A small-molecule ligand and the protein it binds are described below.
Small molecule (SMILES): CC(C)(O)c1cn(-c2ccc(-c3cc(F)c(CO)c(S(C)(=O)=O)c3)cc2F)c(C(C)(C)c2c(Cl)cccc2Cl)n1

Binding-site contacts:
Ligand atom O2 contacts residue SER81 of chain 1.A at 3.7 Å.
Ligand atom O2 contacts residue ILE80 of chain 1.A at 3.8 Å.
Ligand atom C1 contacts residue PHE132 of chain 1.A at 3.6 Å (hydrophobic).
Ligand atom C22 contacts residue SER81 of chain 1.A at 3.7 Å.
Ligand atom C2 contacts residue THR119 of chain 1.A at 3.3 Å.
Ligand atom C9 contacts residue SER81 of chain 1.A at 3.5 Å.
Ligand atom C29 contacts residue ILE156 of chain 1.A at 3.8 Å (hydrophobic).
Ligand atom F1 contacts residue GLU118 of chain 1.A at 3.0 Å.
Ligand atom O1 contacts residue ARG122 of chain 1.A at 3.0 Å (salt-bridge).
Ligand atom O1 contacts residue PHE132 of chain 1.A at 3.6 Å.
Ligand atom C10 contacts residue SER81 of chain 1.A at 3.7 Å.
Ligand atom C25 contacts residue LEU133 of chain 1.A at 3.8 Å (hydrophobic).
Ligand atom CL1 contacts residue LEU148 of chain 1.A at 3.6 Å.
Ligand atom O4 contacts residue GLU84 of chain 1.A at 3.3 Å (salt-bridge).
Ligand atom O1 contacts residue LEU133 of chain 1.A at 3.1 Å (h-bond).
Ligand atom F2 contacts residue PHE74 of chain 1.A at 3.3 Å.
Ligand atom C8 contacts residue PHE132 of chain 1.A at 3.8 Å (hydrophobic).
Ligand atom C10 contacts residue PHE132 of chain 1.A at 3.5 Å (hydrophobic).
Ligand atom C29 contacts residue PHE152 of chain 1.A at 3.8 Å (hydrophobic).
Ligand atom CL2 contacts residue MET115 of chain 1.A at 3.7 Å.
Ligand atom O2 contacts residue GLU84 of chain 1.A at 3.5 Å (salt-bridge).
Ligand atom C25 contacts residue LEU77 of chain 1.A at 3.0 Å (hydrophobic).
Ligand atom C23 contacts residue SER81 of chain 1.A at 3.8 Å.
Ligand atom C25 contacts residue PHE132 of chain 1.A at 3.0 Å (hydrophobic).
Ligand atom C8 contacts residue THR119 of chain 1.A at 3.8 Å.
Ligand atom C7 contacts residue PHE132 of chain 1.A at 3.6 Å (hydrophobic).
Ligand atom F1 contacts residue MET115 of chain 1.A at 3.5 Å.
Ligand atom C19 contacts residue THR75 of chain 1.A at 3.8 Å.
Ligand atom C26 contacts residue PHE132 of chain 1.A at 3.5 Å (hydrophobic).
Ligand atom C1 contacts residue THR119 of chain 1.A at 3.5 Å.
Ligand atom O2 contacts residue LEU77 of chain 1.A at 3.4 Å (h-bond).
Ligand atom C8 contacts residue SER81 of chain 1.A at 3.6 Å.
Ligand atom C11 contacts residue ALA78 of chain 1.A at 3.7 Å (hydrophobic).
Ligand atom C4 contacts residue ILE156 of chain 1.A at 3.8 Å (hydrophobic).
Ligand atom C24 contacts residue ARG122 of chain 1.A at 3.2 Å.
Ligand atom C22 contacts residue PHE132 of chain 1.A at 3.5 Å (hydrophobic).
Ligand atom C15 contacts residue ALA78 of chain 1.A at 3.5 Å (hydrophobic).
Ligand atom O4 contacts residue ARG122 of chain 1.A at 3.8 Å.
Ligand atom C17 contacts residue PHE74 of chain 1.A at 3.6 Å (hydrophobic).
Ligand atom C10 contacts residue LEU77 of chain 1.A at 3.6 Å (hydrophobic).

Sequence of chain 1.A:
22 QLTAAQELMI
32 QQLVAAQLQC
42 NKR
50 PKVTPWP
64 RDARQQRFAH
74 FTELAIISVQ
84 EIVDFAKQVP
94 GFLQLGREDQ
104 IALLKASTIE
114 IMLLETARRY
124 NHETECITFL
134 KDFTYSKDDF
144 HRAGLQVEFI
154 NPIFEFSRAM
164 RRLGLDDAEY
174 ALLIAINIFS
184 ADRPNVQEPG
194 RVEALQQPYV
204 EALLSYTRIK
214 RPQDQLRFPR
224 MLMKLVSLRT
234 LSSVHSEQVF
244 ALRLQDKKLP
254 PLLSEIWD